Sequence of chain 1.V:
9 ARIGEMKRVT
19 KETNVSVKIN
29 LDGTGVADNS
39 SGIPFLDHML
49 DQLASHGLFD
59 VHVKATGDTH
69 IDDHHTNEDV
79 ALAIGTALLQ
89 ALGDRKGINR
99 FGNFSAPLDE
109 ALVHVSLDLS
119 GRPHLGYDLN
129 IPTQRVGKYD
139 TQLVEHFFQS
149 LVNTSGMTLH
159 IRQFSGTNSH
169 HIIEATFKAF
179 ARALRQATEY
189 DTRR

The small molecule below binds the protein below.
Small molecule (SMILES): O=P(O)(O)OC[C@H](O)[C@@H](O)c1cnc[nH]1

Binding-site contacts:
Ligand atom O5 contacts residue HIS54 of chain 1.A at 4.2 Å.
Ligand atom C4 contacts residue MN1 of chain 1.Z at 3.2 Å.
Ligand atom N1 contacts residue GLU172 of chain 1.A at 3.1 Å (salt-bridge).
Ligand atom N3 contacts residue MN1 of chain 1.MC at 2.6 Å.
Ligand atom N3 contacts residue GLU76 of chain 1.V at 3.6 Å.
Ligand atom C6 contacts residue MN1 of chain 1.Z at 3.4 Å.
Ligand atom C6 contacts residue HIS73 of chain 1.V at 4.2 Å.
Ligand atom O1 contacts residue HIS46 of chain 1.A at 4.0 Å.
Ligand atom O5 contacts residue LYS176 of chain 1.A at 3.5 Å (salt-bridge).
Ligand atom C5 contacts residue HIS73 of chain 1.V at 4.2 Å.
Ligand atom N1 contacts residue MN1 of chain 1.Z at 2.4 Å.
Ligand atom C3 contacts residue GLU172 of chain 1.A at 4.0 Å.
Ligand atom N1 contacts residue HIS73 of chain 1.V at 3.4 Å (h-bond).
Ligand atom O4 contacts residue ARG98 of chain 1.L at 3.4 Å (salt-bridge).
Ligand atom P6 contacts residue ARG98 of chain 1.L at 4.0 Å.
Ligand atom C5 contacts residue MN1 of chain 1.MC at 3.5 Å.
Ligand atom O1 contacts residue GLU20 of chain 1.V at 3.9 Å.
Ligand atom O5 contacts residue ARG98 of chain 1.L at 3.7 Å.
Ligand atom O2 contacts residue GLU20 of chain 1.V at 3.9 Å.
Ligand atom C6 contacts residue MN1 of chain 1.MC at 3.4 Å.
Ligand atom C6 contacts residue HIS168 of chain 1.A at 3.7 Å.
Ligand atom N3 contacts residue HIS169 of chain 1.A at 3.6 Å.
Ligand atom C3 contacts residue HIS73 of chain 1.V at 3.5 Å.
Ligand atom O1 contacts residue HIS73 of chain 1.V at 3.9 Å.
Ligand atom C3 contacts residue MN1 of chain 1.Z at 3.5 Å.
Ligand atom C6 contacts residue GLU172 of chain 1.A at 3.8 Å.
Ligand atom O4 contacts residue ARG120 of chain 1.L at 3.4 Å (salt-bridge).
Ligand atom C4 contacts residue GLU172 of chain 1.A at 3.9 Å.
Ligand atom C5 contacts residue GLU76 of chain 1.V at 3.8 Å.
Ligand atom N3 contacts residue HIS72 of chain 1.V at 3.6 Å (h-bond).
Ligand atom C6 contacts residue HIS169 of chain 1.A at 3.7 Å.
Ligand atom C4 contacts residue HIS73 of chain 1.V at 3.5 Å.
Ligand atom P6 contacts residue LYS176 of chain 1.A at 4.3 Å.
Ligand atom O1 contacts residue MN1 of chain 1.Z at 3.1 Å.
Ligand atom O1 contacts residue GLU172 of chain 1.A at 3.0 Å (salt-bridge).
Ligand atom N1 contacts residue HIS168 of chain 1.A at 3.6 Å.
Ligand atom C3 contacts residue GLU20 of chain 1.V at 3.6 Å.
Ligand atom C2 contacts residue GLU20 of chain 1.V at 3.7 Å.
Ligand atom C1 contacts residue ARG120 of chain 1.L at 4.2 Å.
Ligand atom C6 contacts residue HIS72 of chain 1.V at 3.7 Å.

Sequence of chain 1.A:
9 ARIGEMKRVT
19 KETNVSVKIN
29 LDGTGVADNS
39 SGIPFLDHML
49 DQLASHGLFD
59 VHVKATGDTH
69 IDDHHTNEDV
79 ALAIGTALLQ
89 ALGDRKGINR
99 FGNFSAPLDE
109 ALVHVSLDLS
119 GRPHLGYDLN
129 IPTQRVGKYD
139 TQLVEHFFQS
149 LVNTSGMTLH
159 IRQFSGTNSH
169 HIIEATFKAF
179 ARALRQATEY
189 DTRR

Sequence of chain 1.L:
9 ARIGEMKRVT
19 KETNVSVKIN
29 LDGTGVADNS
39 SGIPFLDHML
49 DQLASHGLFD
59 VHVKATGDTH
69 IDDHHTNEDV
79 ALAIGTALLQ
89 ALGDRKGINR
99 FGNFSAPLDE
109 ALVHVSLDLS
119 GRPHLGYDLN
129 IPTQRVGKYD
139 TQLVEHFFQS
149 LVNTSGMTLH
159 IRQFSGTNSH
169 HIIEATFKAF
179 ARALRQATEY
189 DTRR